Sequence of chain 1.A:
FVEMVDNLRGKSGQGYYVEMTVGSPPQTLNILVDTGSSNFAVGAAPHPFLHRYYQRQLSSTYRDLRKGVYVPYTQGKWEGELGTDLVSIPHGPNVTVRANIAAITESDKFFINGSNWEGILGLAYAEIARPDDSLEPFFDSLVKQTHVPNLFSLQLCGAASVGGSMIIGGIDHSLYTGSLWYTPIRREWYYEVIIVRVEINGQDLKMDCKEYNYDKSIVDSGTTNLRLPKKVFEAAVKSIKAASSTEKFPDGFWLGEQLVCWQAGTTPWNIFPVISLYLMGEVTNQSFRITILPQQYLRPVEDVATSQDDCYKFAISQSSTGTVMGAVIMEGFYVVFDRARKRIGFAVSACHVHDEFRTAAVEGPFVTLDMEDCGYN

Binding-site contacts:
Ligand atom C3 contacts residue PHE125 of chain 1.A at 4.3 Å (hydrophobic).
Ligand atom C4 contacts residue ILE135 of chain 1.A at 4.0 Å (hydrophobic).
Ligand atom C8 contacts residue GLY51 of chain 1.A at 4.3 Å.
Ligand atom C4 contacts residue PHE125 of chain 1.A at 4.2 Å (hydrophobic).
Ligand atom C11 contacts residue ASP245 of chain 1.A at 3.4 Å.
Ligand atom C8 contacts residue ASP49 of chain 1.A at 3.0 Å.
Ligand atom N10 contacts residue GLY51 of chain 1.A at 4.1 Å.
Ligand atom C9 contacts residue ASP245 of chain 1.A at 3.6 Å.
Ligand atom C14 contacts residue PHE125 of chain 1.A at 4.0 Å (hydrophobic).
Ligand atom C12 contacts residue GLY247 of chain 1.A at 3.7 Å.
Ligand atom C13 contacts residue PHE125 of chain 1.A at 4.2 Å (hydrophobic).
Ligand atom C3 contacts residue LEU47 of chain 1.A at 4.0 Å (hydrophobic).
Ligand atom F1 contacts residue TRP132 of chain 1.A at 4.1 Å.
Ligand atom C2 contacts residue TRP132 of chain 1.A at 4.4 Å (hydrophobic).
Ligand atom C11 contacts residue ASP49 of chain 1.A at 3.6 Å.
Ligand atom C11 contacts residue GLY247 of chain 1.A at 3.3 Å.
Ligand atom C8 contacts residue TYR88 of chain 1.A at 4.3 Å (hydrophobic).
Ligand atom C5 contacts residue PHE125 of chain 1.A at 4.1 Å (hydrophobic).
Ligand atom C4 contacts residue LEU47 of chain 1.A at 3.8 Å (hydrophobic).
Ligand atom F1 contacts residue PHE125 of chain 1.A at 3.0 Å.
Ligand atom C6 contacts residue ILE135 of chain 1.A at 3.7 Å (hydrophobic).
Ligand atom C13 contacts residue TYR88 of chain 1.A at 3.7 Å (hydrophobic).
Ligand atom C7 contacts residue ASP49 of chain 1.A at 4.0 Å.
Ligand atom N10 contacts residue ASP245 of chain 1.A at 2.8 Å (salt-bridge).
Ligand atom C9 contacts residue GLY51 of chain 1.A at 3.5 Å.
Ligand atom C6 contacts residue ASP49 of chain 1.A at 4.3 Å.
Ligand atom N10 contacts residue THR248 of chain 1.A at 4.0 Å.
Ligand atom F1 contacts residue ILE127 of chain 1.A at 4.2 Å.
Ligand atom C5 contacts residue ILE135 of chain 1.A at 4.2 Å (hydrophobic).
Ligand atom N10 contacts residue ASP49 of chain 1.A at 2.8 Å (salt-bridge).
Ligand atom C7 contacts residue TYR88 of chain 1.A at 4.3 Å (hydrophobic).
Ligand atom C8 contacts residue SER52 of chain 1.A at 4.0 Å.
Ligand atom N10 contacts residue GLY247 of chain 1.A at 4.1 Å.
Ligand atom C9 contacts residue ASP49 of chain 1.A at 3.4 Å.
Ligand atom C6 contacts residue TYR88 of chain 1.A at 3.5 Å (hydrophobic).
Ligand atom C2 contacts residue PHE125 of chain 1.A at 3.8 Å (hydrophobic).
Ligand atom C11 contacts residue THR248 of chain 1.A at 3.6 Å.
Ligand atom C5 contacts residue TYR88 of chain 1.A at 4.2 Å (hydrophobic).
Ligand atom C3 contacts residue TRP132 of chain 1.A at 4.0 Å (hydrophobic).
Ligand atom C12 contacts residue ASP49 of chain 1.A at 3.9 Å.

The small molecule below binds the protein below.
Small molecule (SMILES): Fc1ccc(CC2CCNCC2)cc1